Sequence of chain 3.A:
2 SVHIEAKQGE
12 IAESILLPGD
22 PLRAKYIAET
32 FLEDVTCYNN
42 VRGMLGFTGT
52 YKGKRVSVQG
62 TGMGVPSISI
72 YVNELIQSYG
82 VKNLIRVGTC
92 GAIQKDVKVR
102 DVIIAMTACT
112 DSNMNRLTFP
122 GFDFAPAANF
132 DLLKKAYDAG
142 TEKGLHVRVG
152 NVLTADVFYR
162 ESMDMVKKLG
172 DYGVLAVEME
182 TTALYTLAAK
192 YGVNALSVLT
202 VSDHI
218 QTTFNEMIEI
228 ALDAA

Sequence of chain 3.B:
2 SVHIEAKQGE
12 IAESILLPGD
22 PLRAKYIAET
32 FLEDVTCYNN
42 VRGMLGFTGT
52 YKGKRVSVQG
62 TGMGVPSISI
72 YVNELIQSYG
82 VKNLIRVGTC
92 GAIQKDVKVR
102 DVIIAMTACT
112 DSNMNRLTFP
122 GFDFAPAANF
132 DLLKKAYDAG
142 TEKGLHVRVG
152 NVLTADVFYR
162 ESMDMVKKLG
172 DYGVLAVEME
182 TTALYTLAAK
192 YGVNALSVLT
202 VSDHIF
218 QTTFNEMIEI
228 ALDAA

A protein and the small-molecule ligand that binds it are described below.
Small molecule (SMILES): Nc1ncnc2c1ncn2[C@@H]1O[C@H](CO)[C@@H](O)[C@H]1O

Binding-site contacts:
Ligand atom C5' contacts residue MET64 of chain 3.A at 3.7 Å (hydrophobic).
Ligand atom C5 contacts residue VAL178 of chain 3.A at 3.7 Å (hydrophobic).
Ligand atom O2' contacts residue GLU181 of chain 3.A at 2.8 Å (salt-bridge).
Ligand atom C2' contacts residue SO41 of chain 3.C at 3.6 Å.
Ligand atom N3 contacts residue GLU179 of chain 3.A at 3.7 Å.
Ligand atom N9 contacts residue THR90 of chain 3.A at 3.7 Å.
Ligand atom C4' contacts residue ARG43 of chain 3.B at 3.6 Å.
Ligand atom C3' contacts residue SO41 of chain 3.C at 3.5 Å.
Ligand atom O2' contacts residue THR90 of chain 3.A at 3.6 Å (h-bond).
Ligand atom O5' contacts residue PHE159 of chain 3.A at 3.4 Å.
Ligand atom O2' contacts residue SO41 of chain 3.C at 3.1 Å (h-bond).
Ligand atom N6 contacts residue ASP204 of chain 3.A at 2.9 Å (salt-bridge).
Ligand atom N1 contacts residue PHE159 of chain 3.A at 3.5 Å.
Ligand atom C4' contacts residue SO41 of chain 3.C at 3.5 Å.
Ligand atom C2 contacts residue PHE159 of chain 3.A at 3.4 Å (hydrophobic).
Ligand atom O5' contacts residue HIS4 of chain 3.B at 2.6 Å.
Ligand atom O2' contacts residue GLU179 of chain 3.A at 3.3 Å.
Ligand atom C5' contacts residue HIS4 of chain 3.B at 3.5 Å.
Ligand atom C5' contacts residue PHE159 of chain 3.A at 3.7 Å (hydrophobic).
Ligand atom N7 contacts residue ASP204 of chain 3.A at 2.9 Å (salt-bridge).
Ligand atom O4' contacts residue ARG43 of chain 3.B at 3.5 Å (salt-bridge).
Ligand atom N6 contacts residue GLY92 of chain 3.A at 3.7 Å.
Ligand atom N7 contacts residue CYS91 of chain 3.A at 3.4 Å.
Ligand atom O4' contacts residue SO41 of chain 3.C at 3.5 Å (h-bond).
Ligand atom O2' contacts residue ARG87 of chain 3.A at 3.0 Å (salt-bridge).
Ligand atom O3' contacts residue GLU181 of chain 3.A at 2.6 Å (salt-bridge).
Ligand atom C3' contacts residue GLU181 of chain 3.A at 3.6 Å.
Ligand atom O3' contacts residue SO41 of chain 3.C at 2.6 Å (h-bond).
Ligand atom C4 contacts residue VAL178 of chain 3.A at 3.7 Å (hydrophobic).
Ligand atom C8 contacts residue CYS91 of chain 3.A at 3.5 Å (hydrophobic).
Ligand atom C6 contacts residue PHE159 of chain 3.A at 3.6 Å (hydrophobic).
Ligand atom C2' contacts residue MET180 of chain 3.A at 3.5 Å (hydrophobic).
Ligand atom O4' contacts residue THR90 of chain 3.A at 3.3 Å (h-bond).
Ligand atom C1' contacts residue SO41 of chain 3.C at 3.3 Å.
Ligand atom C1' contacts residue THR90 of chain 3.A at 3.4 Å.
Ligand atom O2' contacts residue MET180 of chain 3.A at 2.9 Å (h-bond).
Ligand atom O3' contacts residue MET64 of chain 3.A at 3.6 Å.
Ligand atom N7 contacts residue GLY92 of chain 3.A at 3.5 Å (h-bond).
Ligand atom C8 contacts residue THR90 of chain 3.A at 3.2 Å.
Ligand atom N3 contacts residue MET180 of chain 3.A at 3.5 Å.